Sequence of chain 2.A:
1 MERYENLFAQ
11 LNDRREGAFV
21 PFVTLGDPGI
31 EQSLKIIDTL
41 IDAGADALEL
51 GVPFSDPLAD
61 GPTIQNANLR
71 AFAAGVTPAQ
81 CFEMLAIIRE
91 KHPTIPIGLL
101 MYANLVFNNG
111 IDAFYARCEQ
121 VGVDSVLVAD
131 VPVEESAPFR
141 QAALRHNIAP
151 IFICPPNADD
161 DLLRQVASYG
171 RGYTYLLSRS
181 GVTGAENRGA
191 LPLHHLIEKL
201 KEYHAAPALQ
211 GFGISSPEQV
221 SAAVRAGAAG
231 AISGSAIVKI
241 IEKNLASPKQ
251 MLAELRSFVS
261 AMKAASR

The protein below binds the small molecule below.
Small molecule (SMILES): O=P(O)(O)OC[C@H](O)CO

Binding-site contacts:
Ligand atom C2 contacts residue TYR175 of chain 2.A at 3.6 Å (hydrophobic).
Ligand atom P contacts residue SER235 of chain 2.A at 3.6 Å.
Ligand atom O3P contacts residue THR183 of chain 2.A at 3.7 Å.
Ligand atom O2P contacts residue GLY213 of chain 2.A at 3.9 Å.
Ligand atom O3P contacts residue PHE212 of chain 2.A at 3.4 Å.
Ligand atom O2 contacts residue ILE64 of chain 2.A at 3.3 Å.
Ligand atom O1 contacts residue ILE232 of chain 2.A at 3.4 Å.
Ligand atom O2 contacts residue GLY234 of chain 2.A at 3.9 Å.
Ligand atom O2P contacts residue SER235 of chain 2.A at 3.3 Å (h-bond).
Ligand atom C1 contacts residue ILE232 of chain 2.A at 4.1 Å (hydrophobic).
Ligand atom O3P contacts residue GLY184 of chain 2.A at 2.8 Å (h-bond).
Ligand atom O2 contacts residue PHE22 of chain 2.A at 3.8 Å.
Ligand atom P contacts residue GLY184 of chain 2.A at 3.8 Å.
Ligand atom C1 contacts residue PHE22 of chain 2.A at 3.7 Å (hydrophobic).
Ligand atom O4P contacts residue GLY184 of chain 2.A at 3.8 Å.
Ligand atom C3 contacts residue GLY234 of chain 2.A at 3.9 Å.
Ligand atom O1 contacts residue TYR175 of chain 2.A at 2.7 Å (h-bond).
Ligand atom O4P contacts residue GLY234 of chain 2.A at 3.7 Å.
Ligand atom O1P contacts residue TYR175 of chain 2.A at 4.1 Å.
Ligand atom O2P contacts residue SER233 of chain 2.A at 3.8 Å.
Ligand atom P contacts residue THR183 of chain 2.A at 4.0 Å.
Ligand atom O1P contacts residue PHE212 of chain 2.A at 3.3 Å.
Ligand atom O2 contacts residue THR183 of chain 2.A at 3.6 Å.
Ligand atom O4P contacts residue THR183 of chain 2.A at 3.4 Å.
Ligand atom C3 contacts residue TYR175 of chain 2.A at 3.4 Å (hydrophobic).
Ligand atom P contacts residue GLY234 of chain 2.A at 3.9 Å.
Ligand atom C3 contacts residue PHE212 of chain 2.A at 3.9 Å (hydrophobic).
Ligand atom O4P contacts residue SER235 of chain 2.A at 2.7 Å (h-bond).
Ligand atom P contacts residue PHE212 of chain 2.A at 4.0 Å.
Ligand atom O3P contacts residue SER235 of chain 2.A at 4.0 Å.
Ligand atom O4P contacts residue ILE64 of chain 2.A at 3.6 Å.
Ligand atom O1P contacts residue GLY213 of chain 2.A at 4.1 Å.
Ligand atom C1 contacts residue LEU100 of chain 2.A at 3.7 Å (hydrophobic).
Ligand atom O2P contacts residue GLY234 of chain 2.A at 2.8 Å (h-bond).
Ligand atom O1P contacts residue THR183 of chain 2.A at 3.8 Å.
Ligand atom O1 contacts residue LEU100 of chain 2.A at 3.4 Å.
Ligand atom P contacts residue GLY213 of chain 2.A at 3.8 Å.
Ligand atom C1 contacts residue TYR175 of chain 2.A at 3.5 Å (hydrophobic).
Ligand atom C2 contacts residue THR183 of chain 2.A at 3.5 Å.
Ligand atom O3P contacts residue GLY213 of chain 2.A at 2.7 Å (h-bond).